Binding-site contacts:
Ligand atom C1 contacts residue ASN29 of chain 1.G at 1.8 Å.
Ligand atom C3 contacts residue ASN29 of chain 1.G at 4.2 Å.
Ligand atom C8 contacts residue LYS28 of chain 1.G at 3.9 Å.
Ligand atom C7 contacts residue ASN29 of chain 1.G at 3.7 Å.
Ligand atom C5 contacts residue ASN29 of chain 1.G at 3.9 Å.
Ligand atom C2 contacts residue ASN29 of chain 1.G at 3.0 Å.
Ligand atom O7 contacts residue ASN29 of chain 1.G at 3.8 Å.
Ligand atom O5 contacts residue ASN29 of chain 1.G at 2.5 Å (h-bond).
Ligand atom N2 contacts residue ASN29 of chain 1.G at 3.3 Å (h-bond).

The protein below binds the small molecule below.
Small molecule (SMILES): CC(=O)N[C@@H]1[C@@H](O)[C@H](O)[C@@H](CO)O[C@H]1O

Sequence of chain 1.G:
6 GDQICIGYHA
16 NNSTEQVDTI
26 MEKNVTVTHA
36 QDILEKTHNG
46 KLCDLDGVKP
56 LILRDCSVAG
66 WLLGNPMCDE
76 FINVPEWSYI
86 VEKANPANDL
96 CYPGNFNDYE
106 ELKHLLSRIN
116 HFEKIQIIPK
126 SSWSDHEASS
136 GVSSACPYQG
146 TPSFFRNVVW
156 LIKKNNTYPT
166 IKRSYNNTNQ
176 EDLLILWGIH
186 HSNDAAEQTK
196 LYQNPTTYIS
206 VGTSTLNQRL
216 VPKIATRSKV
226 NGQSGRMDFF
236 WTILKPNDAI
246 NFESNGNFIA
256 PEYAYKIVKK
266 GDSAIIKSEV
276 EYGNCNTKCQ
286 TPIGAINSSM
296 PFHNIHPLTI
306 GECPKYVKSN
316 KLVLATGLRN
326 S